Binding-site contacts:
Ligand atom O5 contacts residue ASN361 of chain 1.K at 2.4 Å (h-bond).
Ligand atom C8 contacts residue GLY358 of chain 1.K at 3.9 Å.
Ligand atom C4 contacts residue ASN361 of chain 1.K at 4.1 Å.
Ligand atom C3 contacts residue ASN361 of chain 1.K at 3.6 Å.
Ligand atom O7 contacts residue GLY358 of chain 1.K at 4.4 Å.
Ligand atom C8 contacts residue SER357 of chain 1.K at 3.6 Å.
Ligand atom C7 contacts residue SER357 of chain 1.K at 4.3 Å.
Ligand atom O7 contacts residue ASN361 of chain 1.K at 3.4 Å (h-bond).
Ligand atom C1 contacts residue ASN361 of chain 1.K at 1.4 Å.
Ligand atom C8 contacts residue ASN361 of chain 1.K at 4.3 Å.
Ligand atom C7 contacts residue ASN361 of chain 1.K at 3.2 Å.
Ligand atom C2 contacts residue ASN361 of chain 1.K at 2.3 Å.
Ligand atom N2 contacts residue ASN361 of chain 1.K at 2.8 Å (h-bond).
Ligand atom C5 contacts residue ASN361 of chain 1.K at 3.7 Å.

The protein below binds the small molecule below.
Small molecule (SMILES): CC(=O)N[C@@H]1[C@@H](O)[C@H](O)[C@@H](CO)O[C@H]1O

Sequence of chain 1.K:
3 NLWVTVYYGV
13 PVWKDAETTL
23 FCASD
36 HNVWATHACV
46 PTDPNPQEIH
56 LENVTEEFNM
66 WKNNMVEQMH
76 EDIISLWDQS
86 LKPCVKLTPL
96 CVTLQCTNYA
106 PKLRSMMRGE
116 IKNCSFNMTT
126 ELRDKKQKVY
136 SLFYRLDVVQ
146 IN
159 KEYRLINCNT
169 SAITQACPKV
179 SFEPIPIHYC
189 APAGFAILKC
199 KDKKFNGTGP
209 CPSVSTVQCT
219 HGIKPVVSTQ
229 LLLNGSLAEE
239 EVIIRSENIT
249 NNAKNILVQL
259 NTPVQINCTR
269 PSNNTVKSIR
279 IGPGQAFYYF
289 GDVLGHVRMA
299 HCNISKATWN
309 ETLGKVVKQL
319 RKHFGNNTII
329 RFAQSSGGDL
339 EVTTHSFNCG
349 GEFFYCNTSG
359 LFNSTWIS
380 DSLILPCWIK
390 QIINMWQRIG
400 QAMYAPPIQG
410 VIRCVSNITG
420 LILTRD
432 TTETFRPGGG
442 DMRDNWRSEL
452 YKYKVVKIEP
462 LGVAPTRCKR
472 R